Sequence of chain 1.C:
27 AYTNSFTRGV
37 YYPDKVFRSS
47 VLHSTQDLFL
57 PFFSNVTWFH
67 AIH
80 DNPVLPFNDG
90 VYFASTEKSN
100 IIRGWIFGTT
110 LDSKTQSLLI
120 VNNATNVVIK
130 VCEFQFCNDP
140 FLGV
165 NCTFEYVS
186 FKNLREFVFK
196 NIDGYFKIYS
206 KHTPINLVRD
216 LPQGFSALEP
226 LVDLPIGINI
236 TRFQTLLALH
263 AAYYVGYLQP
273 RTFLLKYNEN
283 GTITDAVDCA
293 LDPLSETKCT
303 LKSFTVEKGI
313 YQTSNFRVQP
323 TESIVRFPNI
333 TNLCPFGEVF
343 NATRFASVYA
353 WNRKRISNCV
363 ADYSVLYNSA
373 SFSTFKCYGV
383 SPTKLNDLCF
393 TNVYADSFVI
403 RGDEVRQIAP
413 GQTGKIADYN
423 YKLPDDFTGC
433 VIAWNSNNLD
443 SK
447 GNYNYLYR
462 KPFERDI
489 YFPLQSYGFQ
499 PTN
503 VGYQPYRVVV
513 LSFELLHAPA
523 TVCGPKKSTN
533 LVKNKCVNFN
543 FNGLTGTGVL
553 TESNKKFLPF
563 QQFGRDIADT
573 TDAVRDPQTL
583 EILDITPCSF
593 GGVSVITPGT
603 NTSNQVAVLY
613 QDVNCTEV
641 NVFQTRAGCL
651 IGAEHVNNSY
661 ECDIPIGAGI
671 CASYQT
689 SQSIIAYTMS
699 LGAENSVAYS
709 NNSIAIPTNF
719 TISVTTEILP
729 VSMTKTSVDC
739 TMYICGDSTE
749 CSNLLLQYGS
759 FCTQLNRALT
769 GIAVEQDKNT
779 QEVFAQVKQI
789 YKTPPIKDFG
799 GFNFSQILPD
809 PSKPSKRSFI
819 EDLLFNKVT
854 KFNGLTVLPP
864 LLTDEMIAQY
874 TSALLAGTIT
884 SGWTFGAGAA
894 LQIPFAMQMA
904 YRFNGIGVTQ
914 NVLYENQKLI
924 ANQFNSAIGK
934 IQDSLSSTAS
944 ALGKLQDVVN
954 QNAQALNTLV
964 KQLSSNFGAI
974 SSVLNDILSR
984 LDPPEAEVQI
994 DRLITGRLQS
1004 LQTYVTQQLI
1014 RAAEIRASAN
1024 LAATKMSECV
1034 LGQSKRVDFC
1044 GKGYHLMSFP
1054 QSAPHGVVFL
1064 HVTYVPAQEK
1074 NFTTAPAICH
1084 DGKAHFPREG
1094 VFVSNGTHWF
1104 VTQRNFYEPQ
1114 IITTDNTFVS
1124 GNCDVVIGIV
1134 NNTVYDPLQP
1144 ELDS

A small-molecule ligand and the protein it binds are described below.
Small molecule (SMILES): CC(=O)N[C@@H]1[C@@H](O)[C@H](O)[C@@H](CO)O[C@H]1O

Binding-site contacts:
Ligand atom C5 contacts residue ALA706 of chain 1.C at 3.6 Å (hydrophobic).
Ligand atom C1 contacts residue ASN1074 of chain 1.C at 1.4 Å.
Ligand atom O5 contacts residue ASN1074 of chain 1.C at 2.3 Å (h-bond).
Ligand atom C2 contacts residue ASN1074 of chain 1.C at 2.5 Å.
Ligand atom C5 contacts residue ASN1074 of chain 1.C at 3.6 Å.
Ligand atom C4 contacts residue ASN1074 of chain 1.C at 4.2 Å.
Ligand atom O6 contacts residue ALA706 of chain 1.C at 4.3 Å.
Ligand atom C8 contacts residue ASN1074 of chain 1.C at 4.2 Å.
Ligand atom C6 contacts residue ALA706 of chain 1.C at 3.9 Å (hydrophobic).
Ligand atom O5 contacts residue ALA706 of chain 1.C at 4.3 Å.
Ligand atom C8 contacts residue LYS1073 of chain 1.C at 4.0 Å.
Ligand atom C1 contacts residue GLN895 of chain 1.A at 4.2 Å.
Ligand atom C7 contacts residue ASN1074 of chain 1.C at 3.9 Å.
Ligand atom C8 contacts residue GLU1072 of chain 1.C at 3.3 Å.
Ligand atom C3 contacts residue ASN1074 of chain 1.C at 3.8 Å.
Ligand atom N2 contacts residue ASN1074 of chain 1.C at 2.9 Å (h-bond).

Sequence of chain 1.A:
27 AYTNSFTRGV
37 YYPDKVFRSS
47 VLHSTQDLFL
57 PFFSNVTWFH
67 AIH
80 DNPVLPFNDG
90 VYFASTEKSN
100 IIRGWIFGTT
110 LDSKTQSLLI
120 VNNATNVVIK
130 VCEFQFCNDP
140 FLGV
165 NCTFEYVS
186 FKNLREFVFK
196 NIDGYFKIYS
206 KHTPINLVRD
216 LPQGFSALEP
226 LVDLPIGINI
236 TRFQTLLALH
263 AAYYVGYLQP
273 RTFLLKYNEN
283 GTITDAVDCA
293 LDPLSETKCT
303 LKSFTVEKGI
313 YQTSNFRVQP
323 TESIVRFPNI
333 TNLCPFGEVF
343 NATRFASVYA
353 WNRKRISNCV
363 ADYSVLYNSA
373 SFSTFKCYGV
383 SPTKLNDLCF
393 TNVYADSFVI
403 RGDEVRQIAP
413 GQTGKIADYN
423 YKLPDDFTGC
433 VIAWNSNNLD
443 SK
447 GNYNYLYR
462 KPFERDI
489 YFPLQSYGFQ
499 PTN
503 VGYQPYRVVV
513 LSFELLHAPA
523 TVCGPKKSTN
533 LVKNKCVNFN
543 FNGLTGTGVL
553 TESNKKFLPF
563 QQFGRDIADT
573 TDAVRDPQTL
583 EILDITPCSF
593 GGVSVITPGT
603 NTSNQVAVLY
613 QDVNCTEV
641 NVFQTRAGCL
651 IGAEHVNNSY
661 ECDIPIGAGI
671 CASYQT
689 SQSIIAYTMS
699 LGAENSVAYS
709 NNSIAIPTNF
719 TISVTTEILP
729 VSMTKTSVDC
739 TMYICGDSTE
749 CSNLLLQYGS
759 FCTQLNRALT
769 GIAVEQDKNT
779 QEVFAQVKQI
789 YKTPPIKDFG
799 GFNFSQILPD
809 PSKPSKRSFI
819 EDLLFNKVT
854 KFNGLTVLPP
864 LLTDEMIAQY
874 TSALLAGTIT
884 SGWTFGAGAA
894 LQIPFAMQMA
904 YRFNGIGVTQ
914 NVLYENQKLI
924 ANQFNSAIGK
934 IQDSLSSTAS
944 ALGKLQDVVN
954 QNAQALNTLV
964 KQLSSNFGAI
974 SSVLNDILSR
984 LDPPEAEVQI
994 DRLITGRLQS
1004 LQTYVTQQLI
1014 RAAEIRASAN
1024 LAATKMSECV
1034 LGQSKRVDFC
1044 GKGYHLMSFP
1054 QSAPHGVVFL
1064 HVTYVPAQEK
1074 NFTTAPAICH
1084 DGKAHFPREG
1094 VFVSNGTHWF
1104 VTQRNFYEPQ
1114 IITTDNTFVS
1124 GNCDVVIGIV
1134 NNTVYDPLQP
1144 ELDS